Binding-site contacts:
Ligand atom F23 contacts residue LEU41 of chain 1.A at 3.1 Å.
Ligand atom C22 contacts residue TRP10 of chain 1.B at 3.7 Å (hydrophobic).
Ligand atom C06 contacts residue PHE288 of chain 1.A at 3.8 Å (hydrophobic).
Ligand atom C14 contacts residue TRP382 of chain 1.A at 3.9 Å (hydrophobic).
Ligand atom C03 contacts residue HEM1 of chain 1.C at 2.9 Å.
Ligand atom C02 contacts residue GLU296 of chain 1.A at 3.5 Å.
Ligand atom C06 contacts residue HEM1 of chain 1.C at 3.3 Å.
Ligand atom N02 contacts residue TRP291 of chain 1.A at 2.8 Å (h-bond).
Ligand atom C09 contacts residue HEM1 of chain 1.C at 3.4 Å.
Ligand atom F23 contacts residue MET40 of chain 1.A at 3.8 Å.
Ligand atom C09 contacts residue GLU296 of chain 1.A at 3.4 Å.
Ligand atom N12 contacts residue HEM1 of chain 1.C at 3.2 Å (h-bond).
Ligand atom N02 contacts residue HEM1 of chain 1.C at 3.7 Å.
Ligand atom C02 contacts residue PRO269 of chain 1.A at 4.1 Å (hydrophobic).
Ligand atom C24 contacts residue MET40 of chain 1.A at 3.8 Å (hydrophobic).
Ligand atom C02 contacts residue HEM1 of chain 1.C at 3.7 Å.
Ligand atom N02 contacts residue GLU296 of chain 1.A at 2.7 Å (salt-bridge).
Ligand atom N01 contacts residue GLU296 of chain 1.A at 2.6 Å (salt-bridge).
Ligand atom C08 contacts residue VAL271 of chain 1.A at 3.5 Å (hydrophobic).
Ligand atom C06 contacts residue VAL271 of chain 1.A at 3.4 Å (hydrophobic).
Ligand atom N02 contacts residue TYR292 of chain 1.A at 3.7 Å.
Ligand atom C23 contacts residue MET40 of chain 1.A at 3.6 Å (hydrophobic).
Ligand atom N02 contacts residue PRO269 of chain 1.A at 3.7 Å.
Ligand atom C10 contacts residue HEM1 of chain 1.C at 3.9 Å.
Ligand atom C08 contacts residue HEM1 of chain 1.C at 3.6 Å.
Ligand atom C02 contacts residue TRP291 of chain 1.A at 4.0 Å (hydrophobic).
Ligand atom C05 contacts residue VAL271 of chain 1.A at 4.0 Å (hydrophobic).
Ligand atom F23 contacts residue TYR410 of chain 1.A at 3.7 Å.
Ligand atom C09 contacts residue VAL271 of chain 1.A at 4.0 Å (hydrophobic).
Ligand atom C22 contacts residue MET40 of chain 1.A at 4.0 Å (hydrophobic).
Ligand atom C04 contacts residue HEM1 of chain 1.C at 3.1 Å.
Ligand atom N21 contacts residue TRP10 of chain 1.B at 3.6 Å.
Ligand atom C13 contacts residue HEM1 of chain 1.C at 3.7 Å.
Ligand atom N01 contacts residue HEM1 of chain 1.C at 4.1 Å.
Ligand atom C05 contacts residue HEM1 of chain 1.C at 3.6 Å.
Ligand atom C14 contacts residue HEM1 of chain 1.C at 3.6 Å.
Ligand atom C07 contacts residue HEM1 of chain 1.C at 3.7 Å.
Ligand atom C07 contacts residue VAL271 of chain 1.A at 3.1 Å (hydrophobic).
Ligand atom C11 contacts residue HEM1 of chain 1.C at 2.9 Å.
Ligand atom C10 contacts residue GLU296 of chain 1.A at 3.4 Å.

Sequence of chain 1.A:
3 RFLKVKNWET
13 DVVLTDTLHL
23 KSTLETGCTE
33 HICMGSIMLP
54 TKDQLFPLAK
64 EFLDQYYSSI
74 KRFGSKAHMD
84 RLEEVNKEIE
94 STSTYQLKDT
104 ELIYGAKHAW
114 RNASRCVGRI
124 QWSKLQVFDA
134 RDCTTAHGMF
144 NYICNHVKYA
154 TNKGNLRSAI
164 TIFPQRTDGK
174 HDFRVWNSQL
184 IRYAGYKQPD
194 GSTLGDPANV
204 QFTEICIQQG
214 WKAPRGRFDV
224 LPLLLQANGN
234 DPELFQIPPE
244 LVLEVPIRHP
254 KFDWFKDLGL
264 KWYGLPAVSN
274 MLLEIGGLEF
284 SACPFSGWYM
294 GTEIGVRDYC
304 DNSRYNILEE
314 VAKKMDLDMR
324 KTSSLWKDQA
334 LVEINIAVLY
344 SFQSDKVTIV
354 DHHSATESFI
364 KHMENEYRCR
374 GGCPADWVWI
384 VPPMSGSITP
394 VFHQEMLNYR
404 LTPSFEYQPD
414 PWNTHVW

The protein below binds the small molecule below.
Small molecule (SMILES): Nc1ccc2ccc(CNCCCc3cncc(F)c3)cc2n1

Sequence of chain 1.B:
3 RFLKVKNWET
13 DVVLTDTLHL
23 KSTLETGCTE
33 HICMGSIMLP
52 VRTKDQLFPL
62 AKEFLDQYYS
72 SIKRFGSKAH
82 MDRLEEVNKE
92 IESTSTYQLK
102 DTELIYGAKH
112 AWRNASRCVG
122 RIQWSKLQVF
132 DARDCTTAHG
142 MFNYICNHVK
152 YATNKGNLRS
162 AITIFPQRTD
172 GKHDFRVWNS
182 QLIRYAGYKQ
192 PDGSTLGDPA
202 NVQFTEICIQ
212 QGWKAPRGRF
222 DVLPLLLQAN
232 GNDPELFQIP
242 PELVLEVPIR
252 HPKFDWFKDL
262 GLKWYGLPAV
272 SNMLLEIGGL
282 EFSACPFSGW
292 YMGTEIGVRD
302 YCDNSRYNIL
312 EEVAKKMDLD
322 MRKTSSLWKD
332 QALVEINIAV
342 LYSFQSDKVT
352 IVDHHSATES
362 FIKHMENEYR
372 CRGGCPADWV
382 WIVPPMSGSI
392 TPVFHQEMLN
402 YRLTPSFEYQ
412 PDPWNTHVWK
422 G